Sequence of chain 1.D:
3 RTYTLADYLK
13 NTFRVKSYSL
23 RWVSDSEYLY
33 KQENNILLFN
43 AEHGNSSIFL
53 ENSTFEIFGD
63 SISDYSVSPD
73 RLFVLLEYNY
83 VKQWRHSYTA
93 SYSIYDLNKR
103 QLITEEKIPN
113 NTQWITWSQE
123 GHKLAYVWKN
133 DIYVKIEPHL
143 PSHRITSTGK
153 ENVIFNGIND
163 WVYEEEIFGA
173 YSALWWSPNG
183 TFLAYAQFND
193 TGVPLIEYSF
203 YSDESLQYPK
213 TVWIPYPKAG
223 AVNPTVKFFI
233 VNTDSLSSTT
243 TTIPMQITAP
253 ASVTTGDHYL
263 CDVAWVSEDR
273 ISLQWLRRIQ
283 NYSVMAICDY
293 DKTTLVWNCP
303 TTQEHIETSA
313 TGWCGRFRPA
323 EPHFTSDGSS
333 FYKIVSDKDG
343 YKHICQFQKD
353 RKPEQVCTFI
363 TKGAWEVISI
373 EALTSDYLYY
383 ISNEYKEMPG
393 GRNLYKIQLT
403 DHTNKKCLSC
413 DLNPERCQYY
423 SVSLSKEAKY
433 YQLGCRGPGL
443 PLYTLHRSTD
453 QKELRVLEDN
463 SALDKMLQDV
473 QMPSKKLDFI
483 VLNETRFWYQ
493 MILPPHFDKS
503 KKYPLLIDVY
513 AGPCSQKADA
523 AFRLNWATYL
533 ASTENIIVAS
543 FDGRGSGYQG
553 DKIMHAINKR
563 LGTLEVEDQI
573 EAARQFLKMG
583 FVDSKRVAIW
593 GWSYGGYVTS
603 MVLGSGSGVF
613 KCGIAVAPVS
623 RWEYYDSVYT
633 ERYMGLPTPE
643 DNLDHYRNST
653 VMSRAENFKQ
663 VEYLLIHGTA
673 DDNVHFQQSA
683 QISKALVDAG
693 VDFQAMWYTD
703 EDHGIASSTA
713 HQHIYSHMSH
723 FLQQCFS

Binding-site contacts:
Ligand atom C1 contacts residue ILE281 of chain 1.D at 4.0 Å (hydrophobic).
Ligand atom C4 contacts residue ASN283 of chain 1.D at 4.3 Å.
Ligand atom C7 contacts residue ASN283 of chain 1.D at 3.5 Å.
Ligand atom O5 contacts residue ASN283 of chain 1.D at 2.4 Å (h-bond).
Ligand atom C5 contacts residue ILE281 of chain 1.D at 4.4 Å (hydrophobic).
Ligand atom C5 contacts residue ASN283 of chain 1.D at 3.7 Å.
Ligand atom O5 contacts residue ILE281 of chain 1.D at 3.8 Å.
Ligand atom C1 contacts residue ASN283 of chain 1.D at 1.5 Å.
Ligand atom N2 contacts residue ASN283 of chain 1.D at 3.0 Å (h-bond).
Ligand atom O7 contacts residue ASN283 of chain 1.D at 3.9 Å.
Ligand atom C2 contacts residue ASN283 of chain 1.D at 2.6 Å.
Ligand atom C3 contacts residue ASN283 of chain 1.D at 3.9 Å.
Ligand atom C8 contacts residue ASN283 of chain 1.D at 3.7 Å.
Ligand atom C8 contacts residue SER311 of chain 1.D at 4.0 Å.

The small molecule below binds the protein below.
Small molecule (SMILES): CC(=O)N[C@@H]1[C@@H](O)[C@H](O)[C@@H](CO)O[C@H]1O